Sequence of chain 15.C:
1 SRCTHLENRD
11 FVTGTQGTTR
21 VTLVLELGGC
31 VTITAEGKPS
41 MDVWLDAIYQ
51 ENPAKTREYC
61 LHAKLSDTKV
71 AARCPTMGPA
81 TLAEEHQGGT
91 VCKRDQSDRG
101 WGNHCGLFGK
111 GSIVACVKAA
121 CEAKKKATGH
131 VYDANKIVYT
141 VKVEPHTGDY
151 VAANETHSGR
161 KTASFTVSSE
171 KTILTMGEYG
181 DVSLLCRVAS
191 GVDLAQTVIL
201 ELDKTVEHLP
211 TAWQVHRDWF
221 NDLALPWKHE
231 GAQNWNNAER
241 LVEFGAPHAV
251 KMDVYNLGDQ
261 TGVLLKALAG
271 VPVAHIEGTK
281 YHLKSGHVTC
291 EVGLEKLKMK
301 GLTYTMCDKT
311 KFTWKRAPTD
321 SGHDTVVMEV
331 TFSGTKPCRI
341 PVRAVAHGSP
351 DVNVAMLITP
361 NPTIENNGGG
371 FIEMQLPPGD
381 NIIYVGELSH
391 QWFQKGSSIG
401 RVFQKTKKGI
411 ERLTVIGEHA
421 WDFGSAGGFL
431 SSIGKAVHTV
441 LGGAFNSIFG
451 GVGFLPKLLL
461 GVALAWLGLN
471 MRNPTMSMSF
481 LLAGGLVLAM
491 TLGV

This small molecule binds to this protein.
Small molecule (SMILES): CC(=O)N[C@H]1[C@H](O[C@H]2[C@H](O)[C@@H](NC(C)=O)CO[C@@H]2CO[C@@H]2O[C@@H](C)[C@@H](O)[C@@H](O)[C@@H]2O)O[C@H](CO)[C@@H](O)[C@@H]1O

Binding-site contacts:
Ligand atom C8 contacts residue HIS104 of chain 18.C at 3.9 Å.
Ligand atom O7 contacts residue ASN154 of chain 15.C at 3.2 Å (h-bond).
Ligand atom C8 contacts residue ASN154 of chain 15.C at 3.6 Å.
Ligand atom O6 contacts residue HIS104 of chain 18.C at 4.4 Å.
Ligand atom C1 contacts residue ASN154 of chain 15.C at 1.4 Å.
Ligand atom C6 contacts residue ASN154 of chain 15.C at 3.8 Å.
Ligand atom N2 contacts residue ASN154 of chain 15.C at 2.8 Å (h-bond).
Ligand atom C5 contacts residue ASN154 of chain 15.C at 4.3 Å.
Ligand atom O5 contacts residue HIS104 of chain 18.C at 2.9 Å.
Ligand atom C2 contacts residue ASN154 of chain 15.C at 2.4 Å.
Ligand atom C5 contacts residue HIS104 of chain 18.C at 3.1 Å.
Ligand atom C7 contacts residue ASN154 of chain 15.C at 3.4 Å.
Ligand atom C3 contacts residue ASN154 of chain 15.C at 3.8 Å.
Ligand atom C1 contacts residue HIS104 of chain 18.C at 3.6 Å.
Ligand atom C1 contacts residue HIS104 of chain 18.C at 4.3 Å.
Ligand atom C7 contacts residue GLU155 of chain 15.C at 4.2 Å.
Ligand atom O5 contacts residue ASN154 of chain 15.C at 2.4 Å (h-bond).
Ligand atom C6 contacts residue HIS104 of chain 18.C at 3.3 Å.
Ligand atom O7 contacts residue GLU155 of chain 15.C at 3.8 Å.
Ligand atom C8 contacts residue GLU155 of chain 15.C at 3.6 Å.
Ligand atom C5 contacts residue ASN154 of chain 15.C at 3.7 Å.
Ligand atom O5 contacts residue HIS104 of chain 18.C at 4.0 Å.
Ligand atom C4 contacts residue ASN154 of chain 15.C at 4.3 Å.

Sequence of chain 18.C:
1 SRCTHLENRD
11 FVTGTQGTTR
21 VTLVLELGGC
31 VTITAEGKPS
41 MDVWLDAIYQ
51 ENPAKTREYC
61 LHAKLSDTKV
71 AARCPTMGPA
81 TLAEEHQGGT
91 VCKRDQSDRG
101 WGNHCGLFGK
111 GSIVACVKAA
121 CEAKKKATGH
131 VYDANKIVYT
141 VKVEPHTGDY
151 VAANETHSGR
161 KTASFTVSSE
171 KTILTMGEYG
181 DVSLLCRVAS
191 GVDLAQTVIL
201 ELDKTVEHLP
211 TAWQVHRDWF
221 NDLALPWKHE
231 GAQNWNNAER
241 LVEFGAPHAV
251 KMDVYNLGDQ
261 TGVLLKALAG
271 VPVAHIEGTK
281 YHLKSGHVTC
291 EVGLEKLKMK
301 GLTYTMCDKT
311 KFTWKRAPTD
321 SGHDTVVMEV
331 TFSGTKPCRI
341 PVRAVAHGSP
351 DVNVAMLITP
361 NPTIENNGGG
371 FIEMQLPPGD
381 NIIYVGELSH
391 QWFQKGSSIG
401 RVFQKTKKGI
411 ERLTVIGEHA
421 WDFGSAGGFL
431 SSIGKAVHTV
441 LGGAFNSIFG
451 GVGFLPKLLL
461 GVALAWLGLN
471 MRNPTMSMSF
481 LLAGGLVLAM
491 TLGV